Sequence of chain 1.A:
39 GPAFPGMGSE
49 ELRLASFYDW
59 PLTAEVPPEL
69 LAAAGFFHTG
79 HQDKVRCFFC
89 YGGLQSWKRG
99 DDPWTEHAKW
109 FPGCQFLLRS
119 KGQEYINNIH

A small-molecule ligand and the protein it binds are described below.
Small molecule (SMILES): CN[C@@H](C)C(=O)N[C@H](C(=O)N1CCC[C@H]1c1nc2c(-c3ccccc3)cccc2s1)C1CCCCC1

Binding-site contacts:
Ligand atom C1 contacts residue SER94 of chain 1.A at 3.8 Å.
Ligand atom C35 contacts residue VAL83 of chain 1.A at 3.7 Å (hydrophobic).
Ligand atom C33 contacts residue ARG84 of chain 1.A at 3.3 Å.
Ligand atom N7 contacts residue GLN93 of chain 1.A at 3.0 Å (h-bond).
Ligand atom N17 contacts residue LEU92 of chain 1.A at 3.6 Å.
Ligand atom C15 contacts residue LEU92 of chain 1.A at 3.6 Å (hydrophobic).
Ligand atom C4 contacts residue TRP95 of chain 1.A at 3.6 Å (hydrophobic).
Ligand atom C27 contacts residue GLN93 of chain 1.A at 3.2 Å.
Ligand atom O6 contacts residue TRP108 of chain 1.A at 3.0 Å (h-bond).
Ligand atom O6 contacts residue GLU104 of chain 1.A at 3.1 Å (salt-bridge).
Ligand atom C21 contacts residue TRP108 of chain 1.A at 3.5 Å (hydrophobic).
Ligand atom C4 contacts residue GLN93 of chain 1.A at 3.6 Å.
Ligand atom N2 contacts residue ASP99 of chain 1.A at 2.7 Å (salt-bridge).
Ligand atom N2 contacts residue GLU104 of chain 1.A at 3.1 Å (salt-bridge).
Ligand atom C3 contacts residue ASP99 of chain 1.A at 3.6 Å.
Ligand atom C35 contacts residue GLY91 of chain 1.A at 3.7 Å.
Ligand atom C5 contacts residue GLN93 of chain 1.A at 3.8 Å.
Ligand atom C4 contacts residue ASP99 of chain 1.A at 3.8 Å.
Ligand atom C20 contacts residue TRP108 of chain 1.A at 3.6 Å (hydrophobic).
Ligand atom C30 contacts residue GLN93 of chain 1.A at 3.7 Å.
Ligand atom N26 contacts residue GLY91 of chain 1.A at 3.6 Å.
Ligand atom C3 contacts residue GLU104 of chain 1.A at 3.6 Å.
Ligand atom O16 contacts residue GLN93 of chain 1.A at 2.9 Å (h-bond).
Ligand atom C1 contacts residue ASP99 of chain 1.A at 3.3 Å.
Ligand atom C3 contacts residue GLN93 of chain 1.A at 3.5 Å.
Ligand atom C29 contacts residue GLN93 of chain 1.A at 3.5 Å.
Ligand atom C4 contacts residue GLU104 of chain 1.A at 3.7 Å.
Ligand atom C35 contacts residue LEU92 of chain 1.A at 3.7 Å (hydrophobic).
Ligand atom O16 contacts residue LEU92 of chain 1.A at 3.5 Å.
Ligand atom C5 contacts residue GLU104 of chain 1.A at 3.7 Å.
Ligand atom C34 contacts residue ARG84 of chain 1.A at 3.4 Å.
Ligand atom C25 contacts residue GLN93 of chain 1.A at 3.8 Å.
Ligand atom C24 contacts residue GLN93 of chain 1.A at 3.6 Å.
Ligand atom C35 contacts residue LYS82 of chain 1.A at 3.6 Å.
Ligand atom C5 contacts residue TRP108 of chain 1.A at 3.9 Å (hydrophobic).
Ligand atom C22 contacts residue GLY91 of chain 1.A at 3.9 Å.
Ligand atom C28 contacts residue GLN93 of chain 1.A at 3.2 Å.
Ligand atom C3 contacts residue SER94 of chain 1.A at 3.7 Å.
Ligand atom C18 contacts residue GLY91 of chain 1.A at 3.2 Å.
Ligand atom C19 contacts residue GLY91 of chain 1.A at 3.7 Å.